A protein and the small-molecule ligand that binds it are described below.
Small molecule (SMILES): CC(=O)N[C@@H]1[C@@H](O)[C@H](O)[C@@H](CO)O[C@H]1O

Sequence of chain 1.A:
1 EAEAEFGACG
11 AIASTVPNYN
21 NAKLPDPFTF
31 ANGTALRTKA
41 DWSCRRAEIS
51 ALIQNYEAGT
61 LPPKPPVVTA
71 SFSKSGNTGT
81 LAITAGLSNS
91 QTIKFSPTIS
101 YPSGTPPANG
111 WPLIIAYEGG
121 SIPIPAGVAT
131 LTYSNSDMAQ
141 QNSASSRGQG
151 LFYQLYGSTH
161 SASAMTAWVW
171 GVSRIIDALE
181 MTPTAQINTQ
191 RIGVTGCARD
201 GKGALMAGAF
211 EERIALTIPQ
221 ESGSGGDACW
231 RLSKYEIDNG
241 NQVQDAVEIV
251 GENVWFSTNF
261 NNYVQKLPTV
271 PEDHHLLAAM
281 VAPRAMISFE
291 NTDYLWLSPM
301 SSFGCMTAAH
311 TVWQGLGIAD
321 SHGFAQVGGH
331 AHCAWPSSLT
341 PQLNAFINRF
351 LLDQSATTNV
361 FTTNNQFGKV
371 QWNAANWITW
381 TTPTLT

Binding-site contacts:
Ligand atom O6 contacts residue ALA11 of chain 1.A at 3.7 Å.
Ligand atom C6 contacts residue ILE12 of chain 1.A at 4.0 Å (hydrophobic).
Ligand atom C4 contacts residue CYS9 of chain 1.A at 3.8 Å (hydrophobic).
Ligand atom C7 contacts residue GLU1 of chain 1.A at 4.1 Å.
Ligand atom O7 contacts residue ASN32 of chain 1.A at 4.2 Å.
Ligand atom C2 contacts residue ASN32 of chain 1.A at 2.5 Å.
Ligand atom C4 contacts residue ASN32 of chain 1.A at 4.2 Å.
Ligand atom C2 contacts residue GLU1 of chain 1.A at 3.8 Å.
Ligand atom O3 contacts residue GLU1 of chain 1.A at 3.4 Å (salt-bridge).
Ligand atom C1 contacts residue PHE30 of chain 1.A at 4.3 Å (hydrophobic).
Ligand atom C7 contacts residue ASN32 of chain 1.A at 3.9 Å.
Ligand atom O5 contacts residue ASN32 of chain 1.A at 2.2 Å (h-bond).
Ligand atom N2 contacts residue THR34 of chain 1.A at 3.1 Å (h-bond).
Ligand atom C5 contacts residue CYS9 of chain 1.A at 4.2 Å (hydrophobic).
Ligand atom C4 contacts residue GLU1 of chain 1.A at 4.1 Å.
Ligand atom O3 contacts residue GLU3 of chain 1.A at 3.6 Å (salt-bridge).
Ligand atom O4 contacts residue PHE30 of chain 1.A at 4.3 Å.
Ligand atom C6 contacts residue PHE30 of chain 1.A at 3.5 Å (hydrophobic).
Ligand atom O6 contacts residue CYS9 of chain 1.A at 2.7 Å (h-bond).
Ligand atom O7 contacts residue GLU1 of chain 1.A at 3.1 Å (salt-bridge).
Ligand atom C6 contacts residue CYS9 of chain 1.A at 3.3 Å (hydrophobic).
Ligand atom C7 contacts residue THR34 of chain 1.A at 4.0 Å.
Ligand atom C2 contacts residue THR34 of chain 1.A at 3.9 Å.
Ligand atom C6 contacts residue GLU48 of chain 1.A at 4.3 Å.
Ligand atom N2 contacts residue GLU1 of chain 1.A at 4.4 Å.
Ligand atom C8 contacts residue THR34 of chain 1.A at 3.9 Å.
Ligand atom C3 contacts residue ASN32 of chain 1.A at 3.8 Å.
Ligand atom N2 contacts residue ASN32 of chain 1.A at 3.0 Å (h-bond).
Ligand atom C5 contacts residue PHE30 of chain 1.A at 3.7 Å (hydrophobic).
Ligand atom O6 contacts residue ILE12 of chain 1.A at 3.5 Å (h-bond).
Ligand atom C3 contacts residue GLU1 of chain 1.A at 4.0 Å.
Ligand atom C5 contacts residue ASN32 of chain 1.A at 3.6 Å.
Ligand atom C1 contacts residue THR34 of chain 1.A at 3.8 Å.
Ligand atom O6 contacts residue GLY10 of chain 1.A at 4.1 Å.
Ligand atom C1 contacts residue ASN32 of chain 1.A at 1.4 Å.
Ligand atom O5 contacts residue PHE30 of chain 1.A at 4.1 Å.
Ligand atom C4 contacts residue GLU3 of chain 1.A at 4.5 Å.
Ligand atom O4 contacts residue CYS9 of chain 1.A at 3.6 Å (h-bond).